Binding-site contacts:
Ligand atom C6 contacts residue ALA531 of chain 1.A at 3.7 Å (hydrophobic).
Ligand atom O3 contacts residue THR608 of chain 1.A at 3.7 Å.
Ligand atom C5 contacts residue ASP530 of chain 1.A at 3.6 Å.
Ligand atom O6 contacts residue THR608 of chain 1.A at 2.7 Å (h-bond).
Ligand atom O6 contacts residue ASP530 of chain 1.A at 3.0 Å (salt-bridge).
Ligand atom O4 contacts residue ASP530 of chain 1.A at 3.0 Å (salt-bridge).
Ligand atom C6 contacts residue ASP530 of chain 1.A at 3.5 Å.
Ligand atom O5 contacts residue TRP609 of chain 1.A at 3.6 Å.
Ligand atom O4 contacts residue LYS603 of chain 1.A at 3.1 Å (salt-bridge).
Ligand atom O4 contacts residue ASN611 of chain 1.A at 3.1 Å (h-bond).
Ligand atom O5 contacts residue THR608 of chain 1.A at 3.0 Å (h-bond).
Ligand atom C5 contacts residue THR608 of chain 1.A at 3.8 Å.
Ligand atom O3 contacts residue ASN611 of chain 1.A at 3.3 Å (h-bond).
Ligand atom O6 contacts residue LYS603 of chain 1.A at 3.2 Å (salt-bridge).
Ligand atom C1 contacts residue ASN611 of chain 1.A at 3.5 Å.
Ligand atom O6 contacts residue TRP610 of chain 1.A at 3.5 Å (h-bond).
Ligand atom O4 contacts residue TRP600 of chain 1.A at 3.5 Å.
Ligand atom O6 contacts residue ALA531 of chain 1.A at 3.0 Å (h-bond).
Ligand atom C6 contacts residue TRP600 of chain 1.A at 3.6 Å (hydrophobic).
Ligand atom O6 contacts residue TRP600 of chain 1.A at 3.0 Å (h-bond).
Ligand atom C6 contacts residue THR608 of chain 1.A at 3.7 Å.
Ligand atom O6 contacts residue PHE529 of chain 1.A at 3.4 Å.
Ligand atom O3 contacts residue TRP610 of chain 1.A at 3.6 Å.
Ligand atom C4 contacts residue THR608 of chain 1.A at 3.6 Å.
Ligand atom C1 contacts residue THR608 of chain 1.A at 3.8 Å.
Ligand atom O5 contacts residue ASN611 of chain 1.A at 3.4 Å.
Ligand atom C6 contacts residue ILE598 of chain 1.A at 3.6 Å (hydrophobic).
Ligand atom O2 contacts residue BGC1 of chain 1.B at 3.4 Å (h-bond).
Ligand atom O4 contacts residue PHE529 of chain 1.A at 3.5 Å.
Ligand atom C6 contacts residue PHE529 of chain 1.A at 3.8 Å (hydrophobic).
Ligand atom O4 contacts residue THR608 of chain 1.A at 2.8 Å (h-bond).
Ligand atom O6 contacts residue ASP605 of chain 1.A at 2.7 Å (salt-bridge).
Ligand atom O5 contacts residue PHE529 of chain 1.A at 3.6 Å.
Ligand atom O6 contacts residue MET85 of chain 1.A at 3.7 Å.
Ligand atom C6 contacts residue MET85 of chain 1.A at 3.6 Å (hydrophobic).
Ligand atom O4 contacts residue ALA607 of chain 1.A at 3.8 Å.
Ligand atom O6 contacts residue ASN611 of chain 1.A at 3.7 Å.
Ligand atom C2 contacts residue TRP609 of chain 1.A at 3.7 Å (hydrophobic).
Ligand atom C4 contacts residue TRP610 of chain 1.A at 3.8 Å (hydrophobic).
Ligand atom C6 contacts residue ASP605 of chain 1.A at 3.8 Å.

This protein binds this small molecule.
Small molecule (SMILES): OC[C@H]1O[C@@H](O[C@@H]2[C@@H](O)[C@H](O[C@@H]3[C@@H](O)[C@H](O[C@@H]4[C@@H](O)[C@H](O[C@@H]5[C@@H](O)[C@H](O)O[C@H](CO)[C@H]5O)O[C@H](CO)[C@H]4O)O[C@H](CO)[C@H]3O)O[C@H](CO)[C@H]2O)[C@H](O)[C@@H](O)[C@@H]1O

Sequence of chain 1.A:
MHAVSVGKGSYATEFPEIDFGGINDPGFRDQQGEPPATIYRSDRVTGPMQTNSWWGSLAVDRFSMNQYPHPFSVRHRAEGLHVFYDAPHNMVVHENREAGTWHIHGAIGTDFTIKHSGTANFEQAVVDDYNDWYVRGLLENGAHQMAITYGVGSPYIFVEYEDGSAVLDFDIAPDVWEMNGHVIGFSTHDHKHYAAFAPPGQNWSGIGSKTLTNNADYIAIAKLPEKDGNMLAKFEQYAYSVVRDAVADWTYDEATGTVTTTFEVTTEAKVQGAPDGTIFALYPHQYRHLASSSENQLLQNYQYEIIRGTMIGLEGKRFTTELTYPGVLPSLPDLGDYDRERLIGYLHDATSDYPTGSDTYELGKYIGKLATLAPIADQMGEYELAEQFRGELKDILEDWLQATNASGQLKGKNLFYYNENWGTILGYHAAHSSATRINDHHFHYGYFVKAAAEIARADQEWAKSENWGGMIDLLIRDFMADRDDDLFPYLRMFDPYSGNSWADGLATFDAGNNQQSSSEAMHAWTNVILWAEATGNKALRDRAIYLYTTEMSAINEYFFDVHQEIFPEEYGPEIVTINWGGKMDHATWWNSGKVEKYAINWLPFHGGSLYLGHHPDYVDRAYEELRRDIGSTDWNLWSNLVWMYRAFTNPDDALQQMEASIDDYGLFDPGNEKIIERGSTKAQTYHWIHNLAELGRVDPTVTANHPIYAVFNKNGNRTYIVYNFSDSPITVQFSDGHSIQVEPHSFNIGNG